This small molecule binds to this protein.
Small molecule (SMILES): C[P](=O)(F)OC1CCCCC1

Sequence of chain 1.A:
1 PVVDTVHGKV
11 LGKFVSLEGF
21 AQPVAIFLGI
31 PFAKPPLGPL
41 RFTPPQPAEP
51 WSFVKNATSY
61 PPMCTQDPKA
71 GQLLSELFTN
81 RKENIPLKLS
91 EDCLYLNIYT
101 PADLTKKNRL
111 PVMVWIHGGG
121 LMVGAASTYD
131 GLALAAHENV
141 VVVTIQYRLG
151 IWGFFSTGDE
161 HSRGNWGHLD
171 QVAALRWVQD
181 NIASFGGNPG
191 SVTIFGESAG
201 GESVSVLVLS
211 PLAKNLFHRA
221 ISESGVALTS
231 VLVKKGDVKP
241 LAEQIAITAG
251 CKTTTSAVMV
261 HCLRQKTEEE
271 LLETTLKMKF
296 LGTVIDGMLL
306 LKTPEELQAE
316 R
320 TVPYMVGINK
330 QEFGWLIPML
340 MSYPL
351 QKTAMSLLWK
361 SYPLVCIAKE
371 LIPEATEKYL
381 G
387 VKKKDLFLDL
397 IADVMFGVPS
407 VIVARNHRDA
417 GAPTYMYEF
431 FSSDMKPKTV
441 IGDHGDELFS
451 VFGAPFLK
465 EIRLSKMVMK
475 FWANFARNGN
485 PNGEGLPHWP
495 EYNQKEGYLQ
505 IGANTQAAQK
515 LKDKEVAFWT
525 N

Binding-site contacts:
Ligand atom P1 contacts residue SER198 of chain 1.A at 1.4 Å.
Ligand atom C4 contacts residue LEU339 of chain 1.A at 3.4 Å (hydrophobic).
Ligand atom P1 contacts residue GLY119 of chain 1.A at 3.5 Å.
Ligand atom C7 contacts residue GLY120 of chain 1.A at 4.3 Å.
Ligand atom O2 contacts residue GLY119 of chain 1.A at 3.7 Å.
Ligand atom C6 contacts residue SER198 of chain 1.A at 4.0 Å.
Ligand atom C6 contacts residue GLY120 of chain 1.A at 4.0 Å.
Ligand atom O1 contacts residue GLY118 of chain 1.A at 3.7 Å.
Ligand atom C7 contacts residue HIS444 of chain 1.A at 3.9 Å.
Ligand atom C7 contacts residue GLY118 of chain 1.A at 3.9 Å.
Ligand atom C2 contacts residue LEU339 of chain 1.A at 3.8 Å (hydrophobic).
Ligand atom O2 contacts residue GLY120 of chain 1.A at 3.1 Å (h-bond).
Ligand atom C7 contacts residue GLY119 of chain 1.A at 3.3 Å.
Ligand atom C5 contacts residue GLY119 of chain 1.A at 3.5 Å.
Ligand atom O1 contacts residue SER198 of chain 1.A at 2.0 Å (h-bond).
Ligand atom P1 contacts residue ALA199 of chain 1.A at 3.5 Å.
Ligand atom O1 contacts residue GLU197 of chain 1.A at 4.4 Å.
Ligand atom P1 contacts residue GLY120 of chain 1.A at 3.4 Å.
Ligand atom O1 contacts residue GLY200 of chain 1.A at 4.5 Å.
Ligand atom C3 contacts residue LEU339 of chain 1.A at 3.2 Å (hydrophobic).
Ligand atom C7 contacts residue ALA199 of chain 1.A at 4.4 Å (hydrophobic).
Ligand atom O1 contacts residue GLY119 of chain 1.A at 2.7 Å (h-bond).
Ligand atom O2 contacts residue SER198 of chain 1.A at 2.9 Å (h-bond).
Ligand atom C7 contacts residue PHE78 of chain 1.A at 4.2 Å (hydrophobic).
Ligand atom C2 contacts residue ILE336 of chain 1.A at 4.0 Å (hydrophobic).
Ligand atom O1 contacts residue GLY120 of chain 1.A at 2.6 Å (h-bond).
Ligand atom P1 contacts residue HIS444 of chain 1.A at 4.1 Å.
Ligand atom C7 contacts residue SER198 of chain 1.A at 2.5 Å.
Ligand atom O1 contacts residue ALA199 of chain 1.A at 2.5 Å (h-bond).
Ligand atom C5 contacts residue GLY120 of chain 1.A at 3.8 Å.
Ligand atom C5 contacts residue VAL123 of chain 1.A at 4.4 Å (hydrophobic).
Ligand atom C6 contacts residue GLY119 of chain 1.A at 4.2 Å.
Ligand atom C7 contacts residue GLU197 of chain 1.A at 4.0 Å.
Ligand atom P1 contacts residue GLY118 of chain 1.A at 4.5 Å.